The small molecule below binds the protein below.
Small molecule (SMILES): OC[C@H]1O[C@@H](O)[C@H](O)[C@@H](O)[C@H]1O

Binding-site contacts:
Ligand atom C5 contacts residue GLU259 of chain 1.A at 3.7 Å.
Ligand atom O2 contacts residue UPG1 of chain 1.E at 3.5 Å.
Ligand atom O2 contacts residue GLU259 of chain 1.A at 2.6 Å (salt-bridge).
Ligand atom O4 contacts residue TRP256 of chain 1.A at 3.0 Å.
Ligand atom C6 contacts residue GLN189 of chain 1.A at 4.5 Å.
Ligand atom C1 contacts residue GLU259 of chain 1.A at 1.5 Å.
Ligand atom O2 contacts residue GLN189 of chain 1.A at 3.8 Å.
Ligand atom C6 contacts residue TRP256 of chain 1.A at 3.8 Å (hydrophobic).
Ligand atom C2 contacts residue HIS222 of chain 1.A at 4.3 Å.
Ligand atom C1 contacts residue TYR220 of chain 1.A at 3.5 Å (hydrophobic).
Ligand atom C3 contacts residue GLN189 of chain 1.A at 3.9 Å.
Ligand atom O5 contacts residue TRP256 of chain 1.A at 3.9 Å.
Ligand atom O5 contacts residue GLU259 of chain 1.A at 2.4 Å (salt-bridge).
Ligand atom O3 contacts residue UPG1 of chain 1.E at 3.1 Å (h-bond).
Ligand atom C2 contacts residue UPG1 of chain 1.E at 3.6 Å.
Ligand atom C3 contacts residue UPG1 of chain 1.E at 4.1 Å.
Ligand atom O5 contacts residue GLN189 of chain 1.A at 4.0 Å.
Ligand atom O5 contacts residue TYR220 of chain 1.A at 3.4 Å (h-bond).
Ligand atom O6 contacts residue TRP192 of chain 1.A at 3.2 Å (h-bond).
Ligand atom C4 contacts residue TRP256 of chain 1.A at 4.4 Å (hydrophobic).
Ligand atom C3 contacts residue GLU259 of chain 1.A at 3.9 Å.
Ligand atom O2 contacts residue HIS222 of chain 1.A at 2.9 Å.
Ligand atom C1 contacts residue GLN189 of chain 1.A at 3.7 Å.
Ligand atom C2 contacts residue GLN189 of chain 1.A at 4.0 Å.
Ligand atom C5 contacts residue TRP256 of chain 1.A at 4.5 Å (hydrophobic).
Ligand atom O4 contacts residue GLU259 of chain 1.A at 4.4 Å.
Ligand atom C2 contacts residue GLU259 of chain 1.A at 2.6 Å.
Ligand atom C6 contacts residue THR201 of chain 1.A at 4.0 Å.
Ligand atom C4 contacts residue GLU259 of chain 1.A at 4.3 Å.
Ligand atom O6 contacts residue THR201 of chain 1.A at 3.4 Å (h-bond).
Ligand atom O6 contacts residue GLN189 of chain 1.A at 4.1 Å.
Ligand atom C4 contacts residue GLN189 of chain 1.A at 4.3 Å.
Ligand atom C5 contacts residue GLN189 of chain 1.A at 3.6 Å.

Sequence of chain 1.A:
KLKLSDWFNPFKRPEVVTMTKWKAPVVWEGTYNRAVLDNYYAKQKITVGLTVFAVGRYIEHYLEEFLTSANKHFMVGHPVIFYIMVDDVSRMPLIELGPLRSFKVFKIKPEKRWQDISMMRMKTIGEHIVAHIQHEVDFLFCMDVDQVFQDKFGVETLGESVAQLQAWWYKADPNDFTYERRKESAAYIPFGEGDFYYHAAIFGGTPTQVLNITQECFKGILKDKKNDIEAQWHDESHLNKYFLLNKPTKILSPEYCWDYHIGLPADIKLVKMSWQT